Sequence of chain 1.A:
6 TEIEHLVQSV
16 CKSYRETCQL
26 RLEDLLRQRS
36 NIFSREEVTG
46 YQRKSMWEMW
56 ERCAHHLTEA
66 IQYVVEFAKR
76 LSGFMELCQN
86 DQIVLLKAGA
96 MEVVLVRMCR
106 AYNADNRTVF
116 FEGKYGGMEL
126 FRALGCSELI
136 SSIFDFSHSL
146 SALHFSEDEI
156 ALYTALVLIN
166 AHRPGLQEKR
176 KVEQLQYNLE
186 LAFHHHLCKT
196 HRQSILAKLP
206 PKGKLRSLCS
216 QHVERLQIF

Binding-site contacts:
Ligand atom CL2 contacts residue MET103 of chain 1.A at 3.9 Å.
Ligand atom C3 contacts residue LEU62 of chain 1.A at 4.2 Å (hydrophobic).
Ligand atom C8 contacts residue PHE126 of chain 1.A at 4.0 Å (hydrophobic).
Ligand atom CL2 contacts residue ALA65 of chain 1.A at 3.8 Å.
Ligand atom C19 contacts residue HIS61 of chain 1.A at 4.0 Å.
Ligand atom C10 contacts residue PHE126 of chain 1.A at 3.9 Å (hydrophobic).
Ligand atom C20 contacts residue GLN24 of chain 1.A at 3.7 Å.
Ligand atom N2 contacts residue HIS61 of chain 1.A at 4.1 Å.
Ligand atom C21 contacts residue HIS61 of chain 1.A at 3.9 Å.
Ligand atom C22 contacts residue HIS61 of chain 1.A at 4.0 Å.
Ligand atom C9 contacts residue PHE126 of chain 1.A at 3.8 Å (hydrophobic).
Ligand atom O2 contacts residue GLU117 of chain 1.A at 2.6 Å (salt-bridge).
Ligand atom O2 contacts residue PHE116 of chain 1.A at 3.4 Å.
Ligand atom C13 contacts residue PHE116 of chain 1.A at 3.8 Å (hydrophobic).
Ligand atom C19 contacts residue GLN24 of chain 1.A at 3.5 Å.
Ligand atom C17 contacts residue HIS61 of chain 1.A at 3.7 Å.
Ligand atom C20 contacts residue HIS61 of chain 1.A at 4.2 Å.
Ligand atom O1 contacts residue ILE138 of chain 1.A at 4.1 Å.
Ligand atom C2 contacts residue LEU62 of chain 1.A at 4.0 Å (hydrophobic).
Ligand atom CL1 contacts residue CYS58 of chain 1.A at 4.2 Å.
Ligand atom C4 contacts residue ILE138 of chain 1.A at 3.4 Å (hydrophobic).
Ligand atom C16 contacts residue PHE116 of chain 1.A at 4.2 Å (hydrophobic).
Ligand atom C5 contacts residue LEU134 of chain 1.A at 3.9 Å (hydrophobic).
Ligand atom C4 contacts residue VAL218 of chain 1.A at 3.9 Å (hydrophobic).
Ligand atom C5 contacts residue ILE138 of chain 1.A at 3.7 Å (hydrophobic).
Ligand atom CL2 contacts residue VAL99 of chain 1.A at 3.9 Å.
Ligand atom C24 contacts residue PHE116 of chain 1.A at 3.8 Å (hydrophobic).
Ligand atom C18 contacts residue MET103 of chain 1.A at 4.0 Å (hydrophobic).
Ligand atom C5 contacts residue VAL218 of chain 1.A at 3.3 Å (hydrophobic).
Ligand atom C6 contacts residue LEU134 of chain 1.A at 4.0 Å (hydrophobic).
Ligand atom F contacts residue LEU100 of chain 1.A at 4.1 Å.
Ligand atom C24 contacts residue HIS61 of chain 1.A at 3.8 Å.
Ligand atom C23 contacts residue PHE115 of chain 1.A at 4.2 Å (hydrophobic).
Ligand atom C18 contacts residue HIS61 of chain 1.A at 4.0 Å.
Ligand atom C3 contacts residue ILE138 of chain 1.A at 3.9 Å (hydrophobic).
Ligand atom C23 contacts residue GLU117 of chain 1.A at 4.0 Å.
Ligand atom CL1 contacts residue LEU129 of chain 1.A at 3.6 Å.
Ligand atom C22 contacts residue GLU117 of chain 1.A at 3.7 Å.
Ligand atom C6 contacts residue VAL218 of chain 1.A at 3.7 Å (hydrophobic).
Ligand atom C15 contacts residue HIS61 of chain 1.A at 3.9 Å.

A small-molecule ligand and the protein it binds are described below.
Small molecule (SMILES): CNC(=O)c1ccc(Cl)c(-c2ccc3c(c2)CCCN3C(=O)c2c(F)cccc2Cl)c1